Sequence of chain 1.C:
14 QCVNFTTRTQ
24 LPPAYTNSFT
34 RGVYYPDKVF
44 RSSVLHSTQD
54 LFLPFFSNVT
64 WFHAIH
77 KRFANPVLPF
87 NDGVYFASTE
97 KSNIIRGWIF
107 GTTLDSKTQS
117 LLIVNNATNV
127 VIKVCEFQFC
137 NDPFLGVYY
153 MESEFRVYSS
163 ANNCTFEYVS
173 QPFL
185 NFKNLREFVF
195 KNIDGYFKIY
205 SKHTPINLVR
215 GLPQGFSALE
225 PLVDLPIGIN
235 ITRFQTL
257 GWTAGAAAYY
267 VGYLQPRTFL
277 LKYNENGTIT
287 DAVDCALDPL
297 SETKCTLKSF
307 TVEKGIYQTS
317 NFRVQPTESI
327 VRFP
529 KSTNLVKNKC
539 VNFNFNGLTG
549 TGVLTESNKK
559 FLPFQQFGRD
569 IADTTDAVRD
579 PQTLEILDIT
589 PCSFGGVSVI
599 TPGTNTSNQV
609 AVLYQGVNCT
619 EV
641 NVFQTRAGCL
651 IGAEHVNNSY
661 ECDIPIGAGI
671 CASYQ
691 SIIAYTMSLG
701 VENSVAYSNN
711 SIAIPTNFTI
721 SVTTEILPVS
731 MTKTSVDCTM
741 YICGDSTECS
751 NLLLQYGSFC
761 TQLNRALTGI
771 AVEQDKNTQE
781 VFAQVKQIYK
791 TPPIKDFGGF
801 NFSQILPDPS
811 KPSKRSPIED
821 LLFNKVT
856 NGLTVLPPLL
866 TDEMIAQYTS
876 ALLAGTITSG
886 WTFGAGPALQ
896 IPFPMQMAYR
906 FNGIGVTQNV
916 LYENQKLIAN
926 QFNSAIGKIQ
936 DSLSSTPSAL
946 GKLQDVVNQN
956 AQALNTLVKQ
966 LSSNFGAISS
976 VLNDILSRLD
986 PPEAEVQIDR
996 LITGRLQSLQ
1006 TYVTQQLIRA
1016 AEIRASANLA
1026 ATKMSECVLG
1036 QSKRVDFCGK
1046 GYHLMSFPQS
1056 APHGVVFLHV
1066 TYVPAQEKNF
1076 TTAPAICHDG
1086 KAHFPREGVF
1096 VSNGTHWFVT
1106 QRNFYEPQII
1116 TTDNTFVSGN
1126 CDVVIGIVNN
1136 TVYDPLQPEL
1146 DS

A small-molecule ligand and the protein it binds are described below.
Small molecule (SMILES): CC(=O)N[C@@H]1[C@@H](O)[C@H](O)[C@@H](CO)O[C@H]1O

Binding-site contacts:
Ligand atom C1 contacts residue ASN164 of chain 1.C at 4.0 Å.
Ligand atom C5 contacts residue ASN164 of chain 1.C at 3.9 Å.
Ligand atom C4 contacts residue ASN165 of chain 1.C at 4.3 Å.
Ligand atom O5 contacts residue ASN165 of chain 1.C at 2.5 Å (h-bond).
Ligand atom C8 contacts residue ASN165 of chain 1.C at 4.3 Å.
Ligand atom N2 contacts residue ASN165 of chain 1.C at 2.9 Å (h-bond).
Ligand atom O5 contacts residue GLU132 of chain 1.C at 4.0 Å.
Ligand atom C1 contacts residue ASN165 of chain 1.C at 1.4 Å.
Ligand atom O6 contacts residue ASN165 of chain 1.C at 4.1 Å.
Ligand atom C5 contacts residue ASN165 of chain 1.C at 3.7 Å.
Ligand atom C2 contacts residue ASN165 of chain 1.C at 2.5 Å.
Ligand atom C6 contacts residue ASN164 of chain 1.C at 3.7 Å.
Ligand atom O7 contacts residue ASN165 of chain 1.C at 3.2 Å (h-bond).
Ligand atom O5 contacts residue ASN164 of chain 1.C at 3.2 Å (h-bond).
Ligand atom C1 contacts residue GLU132 of chain 1.C at 3.3 Å.
Ligand atom C3 contacts residue ASN165 of chain 1.C at 3.8 Å.
Ligand atom O6 contacts residue ASN164 of chain 1.C at 3.5 Å (h-bond).
Ligand atom C7 contacts residue ASN165 of chain 1.C at 3.2 Å.